This protein binds this small molecule.
Small molecule (SMILES): CC[C@H](C)[C@H](NC(=O)[C@H](CC(N)=O)NC(=O)[C@H](CC(C)C)NC(=O)[C@H](CO)NC(=O)CNC(=O)[C@@H](N)CO)C(=O)NCC(=O)N[C@@H](CO)C(=O)N[C@@H](CC(C)C)C(=O)N[C@H](C=O)CCCCN

Binding-site contacts:
Ligand atom OG contacts residue ASP229 of chain 3.A at 3.6 Å.
Ligand atom N contacts residue ASP229 of chain 3.A at 3.2 Å (salt-bridge).
Ligand atom OG contacts residue ARG34 of chain 3.A at 3.7 Å.
Ligand atom CD1 contacts residue ILE230 of chain 3.A at 3.5 Å (hydrophobic).
Ligand atom CB contacts residue ARG35 of chain 3.A at 3.4 Å.
Ligand atom CD2 contacts residue GLU20 of chain 3.A at 3.6 Å.
Ligand atom N contacts residue ARG34 of chain 3.A at 3.4 Å (salt-bridge).
Ligand atom CA contacts residue SER231 of chain 3.A at 3.6 Å.
Ligand atom N contacts residue ARG34 of chain 3.A at 3.7 Å.
Ligand atom C contacts residue ARG34 of chain 3.A at 3.7 Å.
Ligand atom CD1 contacts residue LEU27 of chain 3.A at 3.6 Å (hydrophobic).
Ligand atom CE contacts residue ARG35 of chain 3.A at 3.8 Å.
Ligand atom C contacts residue SER231 of chain 3.A at 3.8 Å.
Ligand atom CA contacts residue ASP229 of chain 3.A at 3.8 Å.
Ligand atom CA contacts residue ARG35 of chain 3.A at 3.8 Å.
Ligand atom CD1 contacts residue LYS28 of chain 3.A at 3.4 Å.
Ligand atom CG2 contacts residue LEU31 of chain 3.A at 3.8 Å (hydrophobic).
Ligand atom O contacts residue LEU4 of chain 3.A at 3.7 Å.
Ligand atom CD1 contacts residue LEU27 of chain 3.A at 3.8 Å (hydrophobic).
Ligand atom NZ contacts residue THR217 of chain 3.A at 3.8 Å.
Ligand atom CA contacts residue ARG6 of chain 3.A at 3.7 Å.
Ligand atom O contacts residue ARG6 of chain 3.A at 3.4 Å (salt-bridge).
Ligand atom N contacts residue ARG34 of chain 3.A at 3.9 Å.
Ligand atom O contacts residue ASN2 of chain 3.A at 3.8 Å.
Ligand atom CG contacts residue ARG35 of chain 3.A at 3.1 Å.
Ligand atom CB contacts residue ILE230 of chain 3.A at 3.6 Å (hydrophobic).
Ligand atom N contacts residue ILE230 of chain 3.A at 3.1 Å (h-bond).
Ligand atom CB contacts residue SER24 of chain 3.A at 3.8 Å.
Ligand atom CE contacts residue VAL36 of chain 3.A at 3.7 Å (hydrophobic).
Ligand atom O contacts residue SER231 of chain 3.A at 3.2 Å.
Ligand atom CG contacts residue ILE230 of chain 3.A at 3.6 Å (hydrophobic).
Ligand atom O contacts residue ILE232 of chain 3.A at 3.6 Å (h-bond).
Ligand atom CB contacts residue VAL39 of chain 3.A at 3.8 Å (hydrophobic).
Ligand atom CE contacts residue VAL37 of chain 3.A at 3.7 Å (hydrophobic).
Ligand atom CA contacts residue ASP229 of chain 3.A at 3.6 Å.
Ligand atom O contacts residue ARG34 of chain 3.A at 2.8 Å (salt-bridge).
Ligand atom C contacts residue ASP229 of chain 3.A at 3.8 Å.
Ligand atom CD2 contacts residue SER24 of chain 3.A at 3.5 Å.
Ligand atom N contacts residue ASP229 of chain 3.A at 2.8 Å (salt-bridge).
Ligand atom CD1 contacts residue LEU31 of chain 3.A at 3.6 Å (hydrophobic).

Sequence of chain 3.A:
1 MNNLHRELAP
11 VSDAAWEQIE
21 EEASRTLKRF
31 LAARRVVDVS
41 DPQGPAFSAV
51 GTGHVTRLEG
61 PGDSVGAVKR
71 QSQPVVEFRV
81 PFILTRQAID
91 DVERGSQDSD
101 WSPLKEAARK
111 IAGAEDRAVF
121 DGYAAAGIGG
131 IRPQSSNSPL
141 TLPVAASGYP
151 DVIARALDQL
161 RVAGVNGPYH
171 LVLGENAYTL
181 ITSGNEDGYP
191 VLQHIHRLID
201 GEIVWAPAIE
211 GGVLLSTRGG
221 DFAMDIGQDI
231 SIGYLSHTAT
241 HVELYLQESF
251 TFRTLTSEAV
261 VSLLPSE